The protein below binds the small molecule below.
Small molecule (SMILES): CC(=O)N[C@H]1[C@H](O[C@H]2[C@H](O)[C@@H](NC(C)=O)CO[C@@H]2CO)O[C@H](CO)[C@@H](O[C@@H]2O[C@H](CO)[C@@H](O)[C@H](O)[C@@H]2O)[C@@H]1O

Binding-site contacts:
Ligand atom C3 contacts residue ASP538 of chain 2.A at 3.9 Å.
Ligand atom O7 contacts residue LYS454 of chain 2.A at 3.2 Å (salt-bridge).
Ligand atom C8 contacts residue THR516 of chain 2.A at 4.0 Å.
Ligand atom O6 contacts residue GLU590 of chain 2.A at 3.0 Å (salt-bridge).
Ligand atom N2 contacts residue ASN568 of chain 2.A at 3.1 Å (h-bond).
Ligand atom C8 contacts residue TYR512 of chain 2.A at 4.1 Å (hydrophobic).
Ligand atom C8 contacts residue ASP538 of chain 2.A at 3.6 Å.
Ligand atom C1 contacts residue ASP538 of chain 2.A at 3.5 Å.
Ligand atom N2 contacts residue ASP538 of chain 2.A at 2.6 Å (salt-bridge).
Ligand atom C6 contacts residue VAL592 of chain 2.A at 4.0 Å (hydrophobic).
Ligand atom C4 contacts residue GLN456 of chain 2.A at 3.6 Å.
Ligand atom C7 contacts residue SER540 of chain 2.A at 3.8 Å.
Ligand atom C3 contacts residue LYS454 of chain 2.A at 3.9 Å.
Ligand atom C3 contacts residue GLN456 of chain 2.A at 3.4 Å.
Ligand atom O5 contacts residue VAL592 of chain 2.A at 3.7 Å.
Ligand atom C7 contacts residue ASN568 of chain 2.A at 3.7 Å.
Ligand atom C6 contacts residue GLN456 of chain 2.A at 4.1 Å.
Ligand atom C6 contacts residue VAL566 of chain 2.A at 3.6 Å (hydrophobic).
Ligand atom C8 contacts residue SER540 of chain 2.A at 3.9 Å.
Ligand atom N2 contacts residue SER540 of chain 2.A at 3.9 Å.
Ligand atom O7 contacts residue ASN568 of chain 2.A at 4.0 Å.
Ligand atom C7 contacts residue TYR512 of chain 2.A at 4.0 Å (hydrophobic).
Ligand atom C7 contacts residue ASP538 of chain 2.A at 3.5 Å.
Ligand atom C5 contacts residue ASN568 of chain 2.A at 3.6 Å.
Ligand atom O7 contacts residue GLN456 of chain 2.A at 3.5 Å.
Ligand atom O4 contacts residue LYS454 of chain 2.A at 3.4 Å (salt-bridge).
Ligand atom O3 contacts residue GLN456 of chain 2.A at 2.6 Å (h-bond).
Ligand atom C1 contacts residue ASN568 of chain 2.A at 1.4 Å.
Ligand atom C6 contacts residue GLU590 of chain 2.A at 3.7 Å.
Ligand atom C2 contacts residue ASP538 of chain 2.A at 3.4 Å.
Ligand atom O3 contacts residue LYS454 of chain 2.A at 3.5 Å (salt-bridge).
Ligand atom O5 contacts residue GLN456 of chain 2.A at 3.7 Å.
Ligand atom C2 contacts residue ASN568 of chain 2.A at 2.5 Å.
Ligand atom C8 contacts residue VAL536 of chain 2.A at 4.0 Å (hydrophobic).
Ligand atom O7 contacts residue TYR512 of chain 2.A at 3.0 Å (h-bond).
Ligand atom O5 contacts residue ASN568 of chain 2.A at 2.3 Å (h-bond).
Ligand atom C2 contacts residue GLN456 of chain 2.A at 3.6 Å.
Ligand atom C2 contacts residue LYS454 of chain 2.A at 4.0 Å.
Ligand atom O6 contacts residue VAL592 of chain 2.A at 3.7 Å.
Ligand atom C3 contacts residue ASN568 of chain 2.A at 3.8 Å.

Sequence of chain 2.A:
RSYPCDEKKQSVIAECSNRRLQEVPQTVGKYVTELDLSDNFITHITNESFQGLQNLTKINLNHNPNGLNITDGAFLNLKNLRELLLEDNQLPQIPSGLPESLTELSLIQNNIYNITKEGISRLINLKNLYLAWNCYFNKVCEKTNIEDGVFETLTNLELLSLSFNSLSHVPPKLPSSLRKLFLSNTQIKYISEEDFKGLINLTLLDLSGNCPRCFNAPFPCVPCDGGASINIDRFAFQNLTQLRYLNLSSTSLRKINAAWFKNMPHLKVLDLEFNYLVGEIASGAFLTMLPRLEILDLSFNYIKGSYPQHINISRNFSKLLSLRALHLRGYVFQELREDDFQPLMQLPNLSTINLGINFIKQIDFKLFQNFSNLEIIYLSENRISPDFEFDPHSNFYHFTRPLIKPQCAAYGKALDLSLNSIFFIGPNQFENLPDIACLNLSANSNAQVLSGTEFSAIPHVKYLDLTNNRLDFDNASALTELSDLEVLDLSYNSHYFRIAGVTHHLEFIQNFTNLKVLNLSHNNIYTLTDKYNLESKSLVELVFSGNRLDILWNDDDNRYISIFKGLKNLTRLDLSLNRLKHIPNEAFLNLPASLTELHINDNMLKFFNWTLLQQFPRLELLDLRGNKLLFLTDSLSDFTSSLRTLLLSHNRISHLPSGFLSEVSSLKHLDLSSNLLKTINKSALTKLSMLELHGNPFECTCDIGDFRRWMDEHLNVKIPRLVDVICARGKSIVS